Binding-site contacts:
Ligand atom O2 contacts residue PRO239 of chain 1.M at 3.4 Å.
Ligand atom F1 contacts residue CYS123 of chain 1.M at 3.3 Å.
Ligand atom O2 contacts residue ALA47 of chain 1.M at 3.7 Å.
Ligand atom O4 contacts residue ASN213 of chain 1.M at 3.5 Å (h-bond).
Ligand atom O5 contacts residue ARG160 of chain 1.M at 2.9 Å (salt-bridge).
Ligand atom C4 contacts residue ARG160 of chain 1.M at 3.7 Å.
Ligand atom C2 contacts residue TYR43 of chain 1.M at 3.5 Å (hydrophobic).
Ligand atom O3 contacts residue ARG160 of chain 1.M at 2.8 Å (salt-bridge).
Ligand atom C3 contacts residue MN1 of chain 1.RA at 3.8 Å.
Ligand atom O1 contacts residue TYR43 of chain 1.M at 3.8 Å.
Ligand atom O4 contacts residue TYR43 of chain 1.M at 2.8 Å (h-bond).
Ligand atom O1 contacts residue ALA47 of chain 1.M at 2.9 Å (h-bond).
Ligand atom F2 contacts residue PRO239 of chain 1.M at 3.5 Å.
Ligand atom O5 contacts residue GLU190 of chain 1.M at 2.7 Å (salt-bridge).
Ligand atom O3 contacts residue MN1 of chain 1.RA at 2.1 Å.
Ligand atom O5 contacts residue CYS123 of chain 1.M at 3.8 Å.
Ligand atom O6 contacts residue ASN213 of chain 1.M at 2.3 Å (h-bond).
Ligand atom C2 contacts residue ARG160 of chain 1.M at 3.7 Å.
Ligand atom C4 contacts residue GLU190 of chain 1.M at 3.0 Å.
Ligand atom O4 contacts residue ARG160 of chain 1.M at 3.6 Å.
Ligand atom C1 contacts residue MN1 of chain 1.RA at 2.9 Å.
Ligand atom O6 contacts residue GLU190 of chain 1.M at 2.6 Å (salt-bridge).
Ligand atom F1 contacts residue ALA47 of chain 1.M at 3.8 Å.
Ligand atom O1 contacts residue ASP86 of chain 1.M at 2.9 Å (salt-bridge).
Ligand atom O2 contacts residue THR45 of chain 1.M at 2.6 Å (h-bond).
Ligand atom O2 contacts residue TYR43 of chain 1.M at 3.5 Å (h-bond).
Ligand atom O3 contacts residue TYR43 of chain 1.M at 3.8 Å.
Ligand atom O1 contacts residue MN1 of chain 1.RA at 2.1 Å.
Ligand atom C1 contacts residue ALA47 of chain 1.M at 3.8 Å (hydrophobic).
Ligand atom F2 contacts residue VAL215 of chain 1.M at 3.8 Å.
Ligand atom O5 contacts residue GLY124 of chain 1.M at 2.8 Å (h-bond).
Ligand atom O1 contacts residue THR45 of chain 1.M at 3.6 Å (h-bond).
Ligand atom C1 contacts residue GLY46 of chain 1.M at 3.7 Å.
Ligand atom C4 contacts residue ASN213 of chain 1.M at 3.5 Å.
Ligand atom F1 contacts residue MN1 of chain 1.RA at 3.6 Å.
Ligand atom F1 contacts residue ASP58 of chain 1.M at 3.4 Å.
Ligand atom O1 contacts residue GLY46 of chain 1.M at 3.0 Å (h-bond).
Ligand atom C1 contacts residue TYR43 of chain 1.M at 3.4 Å (hydrophobic).
Ligand atom C1 contacts residue THR45 of chain 1.M at 3.4 Å.
Ligand atom C2 contacts residue MN1 of chain 1.RA at 3.0 Å.

Sequence of chain 1.M:
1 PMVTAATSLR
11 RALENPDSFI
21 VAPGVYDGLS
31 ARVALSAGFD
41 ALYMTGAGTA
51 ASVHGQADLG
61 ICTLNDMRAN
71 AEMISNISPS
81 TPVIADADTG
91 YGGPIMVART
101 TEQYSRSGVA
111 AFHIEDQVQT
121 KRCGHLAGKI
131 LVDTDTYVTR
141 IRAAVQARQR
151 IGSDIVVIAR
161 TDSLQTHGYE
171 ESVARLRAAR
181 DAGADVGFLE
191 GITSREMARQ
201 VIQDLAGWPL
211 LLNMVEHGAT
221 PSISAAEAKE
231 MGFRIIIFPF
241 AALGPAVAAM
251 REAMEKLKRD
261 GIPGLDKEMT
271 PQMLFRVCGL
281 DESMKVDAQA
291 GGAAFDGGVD

A small-molecule ligand and the protein it binds are described below.
Small molecule (SMILES): O=C(O)C(O)(O)C(F)(F)C(=O)O